A small-molecule ligand and the protein it binds are described below.
Small molecule (SMILES): CC(C)(C)OC(=O)COCCOCCOCCOCCNC(=O)COc1ccc(N2CCN(CCn3ncc4c3nc(N)n3nc(-c5ccco5)nc43)CC2)cc1

Binding-site contacts:
Ligand atom C18 contacts residue PHE193 of chain 1.A at 3.4 Å (hydrophobic).
Ligand atom C16 contacts residue PHE193 of chain 1.A at 3.4 Å (hydrophobic).
Ligand atom C37 contacts residue TRP367 of chain 1.A at 3.4 Å (hydrophobic).
Ligand atom C17 contacts residue PHE193 of chain 1.A at 3.6 Å (hydrophobic).
Ligand atom C30 contacts residue HIS385 of chain 1.A at 3.5 Å.
Ligand atom N2 contacts residue PHE193 of chain 1.A at 3.5 Å.
Ligand atom C21 contacts residue LEU370 of chain 1.A at 3.4 Å (hydrophobic).
Ligand atom C20 contacts residue LEU370 of chain 1.A at 3.4 Å (hydrophobic).
Ligand atom N4 contacts residue GLU194 of chain 1.A at 3.0 Å (salt-bridge).
Ligand atom C1 contacts residue THR93 of chain 1.A at 3.2 Å.
Ligand atom C38 contacts residue MET202 of chain 1.A at 3.5 Å (hydrophobic).
Ligand atom C36 contacts residue LEU110 of chain 1.A at 3.6 Å (hydrophobic).
Ligand atom C33 contacts residue HIS385 of chain 1.A at 3.5 Å.
Ligand atom C38 contacts residue HIS371 of chain 1.A at 3.1 Å.
Ligand atom C24 contacts residue LEU388 of chain 1.A at 3.7 Å (hydrophobic).
Ligand atom O1 contacts residue SER92 of chain 1.A at 3.3 Å (h-bond).
Ligand atom N7 contacts residue PHE193 of chain 1.A at 3.6 Å.
Ligand atom N5 contacts residue PHE193 of chain 1.A at 3.3 Å.
Ligand atom N8 contacts residue ASN374 of chain 1.A at 3.1 Å (h-bond).
Ligand atom N4 contacts residue ASN374 of chain 1.A at 2.7 Å (h-bond).
Ligand atom N7 contacts residue LEU370 of chain 1.A at 3.7 Å.
Ligand atom C28 contacts residue HIS385 of chain 1.A at 3.4 Å.
Ligand atom C25 contacts residue LEU388 of chain 1.A at 3.5 Å (hydrophobic).
Ligand atom N6 contacts residue ILE395 of chain 1.A at 3.5 Å.
Ligand atom C32 contacts residue ALA386 of chain 1.A at 3.6 Å (hydrophobic).
Ligand atom C33 contacts residue ALA386 of chain 1.A at 3.4 Å (hydrophobic).
Ligand atom C31 contacts residue HIS385 of chain 1.A at 3.6 Å.
Ligand atom O9 contacts residue ASN374 of chain 1.A at 3.1 Å (h-bond).
Ligand atom N10 contacts residue HIS385 of chain 1.A at 3.6 Å.
Ligand atom C36 contacts residue TRP367 of chain 1.A at 3.6 Å (hydrophobic).
Ligand atom N8 contacts residue PHE193 of chain 1.A at 3.6 Å.
Ligand atom N6 contacts residue PHE193 of chain 1.A at 3.6 Å.
Ligand atom C15 contacts residue PHE193 of chain 1.A at 3.4 Å (hydrophobic).
Ligand atom N4 contacts residue MET391 of chain 1.A at 3.6 Å.
Ligand atom N3 contacts residue PHE193 of chain 1.A at 3.4 Å.
Ligand atom O9 contacts residue LEU370 of chain 1.A at 3.5 Å.
Ligand atom C29 contacts residue HIS385 of chain 1.A at 3.5 Å.
Ligand atom C21 contacts residue MET202 of chain 1.A at 3.5 Å (hydrophobic).
Ligand atom C19 contacts residue ILE395 of chain 1.A at 3.5 Å (hydrophobic).
Ligand atom O9 contacts residue MET202 of chain 1.A at 3.3 Å.

Sequence of chain 1.A:
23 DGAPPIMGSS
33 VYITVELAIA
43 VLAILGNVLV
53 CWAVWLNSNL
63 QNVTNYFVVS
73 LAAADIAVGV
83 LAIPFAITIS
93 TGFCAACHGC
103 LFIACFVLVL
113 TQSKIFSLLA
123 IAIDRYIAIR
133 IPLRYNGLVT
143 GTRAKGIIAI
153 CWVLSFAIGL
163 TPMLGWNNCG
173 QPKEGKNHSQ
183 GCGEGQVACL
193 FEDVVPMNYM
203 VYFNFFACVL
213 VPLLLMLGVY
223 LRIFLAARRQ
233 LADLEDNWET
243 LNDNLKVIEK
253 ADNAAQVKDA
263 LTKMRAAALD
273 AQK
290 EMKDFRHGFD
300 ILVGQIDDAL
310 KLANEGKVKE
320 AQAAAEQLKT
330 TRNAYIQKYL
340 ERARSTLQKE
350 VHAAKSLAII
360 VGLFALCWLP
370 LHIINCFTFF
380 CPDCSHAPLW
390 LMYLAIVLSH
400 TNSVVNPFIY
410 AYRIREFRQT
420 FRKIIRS